Binding-site contacts:
Ligand atom O7 contacts residue ASN528 of chain 1.C at 3.7 Å.
Ligand atom O7 contacts residue SER299 of chain 1.C at 4.2 Å.
Ligand atom O6 contacts residue SER402 of chain 1.C at 2.8 Å (h-bond).
Ligand atom C1 contacts residue ASN528 of chain 1.C at 1.5 Å.
Ligand atom N2 contacts residue ASN528 of chain 1.C at 3.5 Å (h-bond).
Ligand atom C3 contacts residue ASN528 of chain 1.C at 4.0 Å.
Ligand atom C7 contacts residue ASN528 of chain 1.C at 3.9 Å.
Ligand atom C6 contacts residue SER402 of chain 1.C at 3.6 Å.
Ligand atom C2 contacts residue ASN528 of chain 1.C at 2.9 Å.
Ligand atom O5 contacts residue ASN528 of chain 1.C at 2.4 Å (h-bond).
Ligand atom C5 contacts residue ASN528 of chain 1.C at 3.6 Å.
Ligand atom O6 contacts residue ASN528 of chain 1.C at 4.2 Å.
Ligand atom C4 contacts residue ASN528 of chain 1.C at 4.4 Å.

Sequence of chain 1.C:
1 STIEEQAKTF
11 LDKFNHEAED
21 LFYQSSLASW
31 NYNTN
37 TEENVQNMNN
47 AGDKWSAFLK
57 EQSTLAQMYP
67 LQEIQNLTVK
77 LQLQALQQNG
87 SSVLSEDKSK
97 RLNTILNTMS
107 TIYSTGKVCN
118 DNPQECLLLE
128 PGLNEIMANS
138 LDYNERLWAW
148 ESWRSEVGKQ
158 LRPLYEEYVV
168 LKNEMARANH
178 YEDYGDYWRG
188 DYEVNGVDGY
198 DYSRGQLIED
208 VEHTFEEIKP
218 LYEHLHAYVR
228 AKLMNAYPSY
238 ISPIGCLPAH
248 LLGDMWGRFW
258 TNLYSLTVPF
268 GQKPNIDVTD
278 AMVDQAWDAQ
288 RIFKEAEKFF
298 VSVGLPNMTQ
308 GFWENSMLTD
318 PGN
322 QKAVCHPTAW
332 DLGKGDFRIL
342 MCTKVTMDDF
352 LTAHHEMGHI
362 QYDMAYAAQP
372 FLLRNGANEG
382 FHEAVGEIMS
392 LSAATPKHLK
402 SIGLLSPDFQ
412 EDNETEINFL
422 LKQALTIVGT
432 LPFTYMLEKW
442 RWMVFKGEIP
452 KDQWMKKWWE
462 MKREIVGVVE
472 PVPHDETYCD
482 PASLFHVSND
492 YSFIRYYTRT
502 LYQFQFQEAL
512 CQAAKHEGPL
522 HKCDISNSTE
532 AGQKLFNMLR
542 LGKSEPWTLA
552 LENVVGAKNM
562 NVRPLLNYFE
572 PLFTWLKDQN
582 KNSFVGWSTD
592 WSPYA

A small-molecule ligand and the protein it binds are described below.
Small molecule (SMILES): CC(=O)N[C@@H]1[C@@H](O)[C@H](O)[C@@H](CO)O[C@H]1O